The protein below binds the small molecule below.
Small molecule (SMILES): CN(C)CCCC(=O)N1CCC[C@H]1c1nc(-c2ccc(C(=O)Nc3nccs3)cc2)c2c(N)nccn12

Sequence of chain 1.B:
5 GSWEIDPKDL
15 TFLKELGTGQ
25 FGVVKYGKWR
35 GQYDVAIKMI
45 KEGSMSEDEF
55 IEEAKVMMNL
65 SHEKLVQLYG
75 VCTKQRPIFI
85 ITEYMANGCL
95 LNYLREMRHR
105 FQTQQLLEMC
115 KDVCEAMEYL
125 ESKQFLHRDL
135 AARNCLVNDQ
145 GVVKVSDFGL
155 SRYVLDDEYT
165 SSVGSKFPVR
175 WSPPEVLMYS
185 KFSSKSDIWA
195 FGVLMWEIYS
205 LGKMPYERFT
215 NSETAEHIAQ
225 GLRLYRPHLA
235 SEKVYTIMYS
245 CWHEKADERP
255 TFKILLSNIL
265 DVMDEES

Binding-site contacts:
Ligand atom C9 contacts residue TYR73 of chain 1.B at 3.8 Å (hydrophobic).
Ligand atom C30 contacts residue TRP33 of chain 1.B at 3.5 Å (hydrophobic).
Ligand atom C16 contacts residue TYR73 of chain 1.B at 4.0 Å (hydrophobic).
Ligand atom C13 contacts residue TRP33 of chain 1.B at 4.1 Å (hydrophobic).
Ligand atom C2 contacts residue TYR73 of chain 1.B at 3.5 Å (hydrophobic).
Ligand atom C7 contacts residue TYR73 of chain 1.B at 4.3 Å (hydrophobic).
Ligand atom N8 contacts residue TYR73 of chain 1.B at 3.7 Å.
Ligand atom C13 contacts residue TYR37 of chain 1.B at 3.5 Å (hydrophobic).
Ligand atom C22 contacts residue GLN71 of chain 1.B at 4.2 Å.
Ligand atom C3 contacts residue TYR73 of chain 1.B at 3.9 Å (hydrophobic).
Ligand atom C10 contacts residue TRP33 of chain 1.B at 3.5 Å (hydrophobic).
Ligand atom N14 contacts residue TRP33 of chain 1.B at 3.5 Å.
Ligand atom N29 contacts residue SER65 of chain 1.B at 3.4 Å.
Ligand atom S26 contacts residue SER65 of chain 1.B at 3.1 Å (h-bond).
Ligand atom C25 contacts residue SER65 of chain 1.B at 3.1 Å.
Ligand atom N15 contacts residue MET62 of chain 1.B at 3.8 Å.
Ligand atom C11 contacts residue TYR73 of chain 1.B at 3.8 Å (hydrophobic).
Ligand atom C11 contacts residue TRP33 of chain 1.B at 3.8 Å (hydrophobic).
Ligand atom N1 contacts residue SER6 of chain 1.B at 3.3 Å (h-bond).
Ligand atom N1 contacts residue TYR73 of chain 1.B at 3.2 Å (h-bond).
Ligand atom C12 contacts residue TYR37 of chain 1.B at 4.1 Å (hydrophobic).
Ligand atom C12 contacts residue VAL39 of chain 1.B at 3.7 Å (hydrophobic).
Ligand atom C32 contacts residue TYR37 of chain 1.B at 3.7 Å (hydrophobic).
Ligand atom C28 contacts residue SER65 of chain 1.B at 3.4 Å.
Ligand atom C2 contacts residue SER6 of chain 1.B at 4.0 Å.
Ligand atom C11 contacts residue VAL39 of chain 1.B at 4.1 Å (hydrophobic).
Ligand atom C27 contacts residue SER65 of chain 1.B at 3.4 Å.
Ligand atom C12 contacts residue TYR73 of chain 1.B at 3.6 Å (hydrophobic).
Ligand atom O24 contacts residue GLN71 of chain 1.B at 4.2 Å.
Ligand atom C2 contacts residue ILE9 of chain 1.B at 4.1 Å (hydrophobic).
Ligand atom C3 contacts residue TRP33 of chain 1.B at 4.2 Å (hydrophobic).
Ligand atom C4 contacts residue TYR73 of chain 1.B at 3.2 Å (hydrophobic).
Ligand atom N6 contacts residue TYR73 of chain 1.B at 4.0 Å.
Ligand atom C3 contacts residue ILE9 of chain 1.B at 4.3 Å (hydrophobic).
Ligand atom C5 contacts residue TYR73 of chain 1.B at 3.7 Å (hydrophobic).
Ligand atom C31 contacts residue TYR37 of chain 1.B at 3.5 Å (hydrophobic).
Ligand atom N15 contacts residue TYR73 of chain 1.B at 3.7 Å.
Ligand atom N23 contacts residue SER65 of chain 1.B at 3.8 Å.
Ligand atom C21 contacts residue TYR73 of chain 1.B at 3.9 Å (hydrophobic).
Ligand atom O37 contacts residue TRP33 of chain 1.B at 3.3 Å.